A small-molecule ligand and the protein it binds are described below.
Small molecule (SMILES): Nc1nc2c(ncn2[C@@H]2O[C@H](CO[P](=O)(O)C[P](=O)(O)OP(=O)(O)O)[C@@H](O)[C@H]2O)c(=O)[nH]1

Binding-site contacts:
Ligand atom O4' contacts residue ARG436 of chain 1.A at 3.3 Å (salt-bridge).
Ligand atom O2A contacts residue MN1 of chain 1.G at 2.3 Å.
Ligand atom O2A contacts residue ASP963 of chain 1.A at 3.0 Å (salt-bridge).
Ligand atom O3' contacts residue GLY576 of chain 1.A at 2.8 Å (h-bond).
Ligand atom C6 contacts residue G2P1 of chain 1.I at 3.3 Å.
Ligand atom O3G contacts residue ARG678 of chain 1.A at 3.5 Å (salt-bridge).
Ligand atom PA contacts residue MN1 of chain 1.G at 3.5 Å.
Ligand atom O6 contacts residue G2P1 of chain 1.I at 3.2 Å (h-bond).
Ligand atom O2A contacts residue ASP571 of chain 1.A at 3.3 Å (salt-bridge).
Ligand atom O4' contacts residue G2P1 of chain 1.I at 3.4 Å (h-bond).
Ligand atom O1G contacts residue GLY572 of chain 1.A at 3.2 Å (h-bond).
Ligand atom PA contacts residue G2P1 of chain 1.I at 3.2 Å.
Ligand atom O1B contacts residue ASN575 of chain 1.A at 3.1 Å (h-bond).
Ligand atom O2G contacts residue ARG678 of chain 1.A at 3.0 Å (salt-bridge).
Ligand atom O6 contacts residue ASN683 of chain 1.A at 3.2 Å (h-bond).
Ligand atom O3G contacts residue THR574 of chain 1.A at 2.8 Å (h-bond).
Ligand atom N2 contacts residue TYR690 of chain 1.A at 3.1 Å.
Ligand atom N3 contacts residue TYR690 of chain 1.A at 3.5 Å.
Ligand atom C5' contacts residue ASP963 of chain 1.A at 3.3 Å.
Ligand atom PB contacts residue MN1 of chain 1.G at 3.2 Å.
Ligand atom O3B contacts residue THR574 of chain 1.A at 3.2 Å (h-bond).
Ligand atom C5' contacts residue G2P1 of chain 1.I at 3.4 Å.
Ligand atom O2B contacts residue TYR624 of chain 1.A at 2.6 Å (h-bond).
Ligand atom O1G contacts residue MN1 of chain 1.G at 2.2 Å.
Ligand atom PG contacts residue MN1 of chain 1.G at 3.5 Å.
Ligand atom O1A contacts residue G2P1 of chain 1.I at 2.7 Å (h-bond).
Ligand atom C4 contacts residue G2P1 of chain 1.I at 3.4 Å.
Ligand atom C3A contacts residue LYS682 of chain 1.A at 2.9 Å.
Ligand atom O1B contacts residue MN1 of chain 1.G at 2.1 Å.
Ligand atom O2' contacts residue GLY576 of chain 1.A at 3.4 Å.
Ligand atom PA contacts residue MN1 of chain 1.F at 3.5 Å.
Ligand atom C5 contacts residue G2P1 of chain 1.I at 3.3 Å.
Ligand atom O1B contacts residue ASP963 of chain 1.A at 3.2 Å (salt-bridge).
Ligand atom O1G contacts residue ASP571 of chain 1.A at 2.9 Å (salt-bridge).
Ligand atom N3 contacts residue G2P1 of chain 1.I at 3.5 Å (h-bond).
Ligand atom O2A contacts residue G2P1 of chain 1.I at 3.0 Å (h-bond).
Ligand atom O5' contacts residue G2P1 of chain 1.I at 3.4 Å.
Ligand atom O2' contacts residue TYR690 of chain 1.A at 2.8 Å (h-bond).
Ligand atom O2A contacts residue MN1 of chain 1.F at 2.3 Å.
Ligand atom O1B contacts residue GLY572 of chain 1.A at 3.0 Å (h-bond).

Sequence of chain 1.A:
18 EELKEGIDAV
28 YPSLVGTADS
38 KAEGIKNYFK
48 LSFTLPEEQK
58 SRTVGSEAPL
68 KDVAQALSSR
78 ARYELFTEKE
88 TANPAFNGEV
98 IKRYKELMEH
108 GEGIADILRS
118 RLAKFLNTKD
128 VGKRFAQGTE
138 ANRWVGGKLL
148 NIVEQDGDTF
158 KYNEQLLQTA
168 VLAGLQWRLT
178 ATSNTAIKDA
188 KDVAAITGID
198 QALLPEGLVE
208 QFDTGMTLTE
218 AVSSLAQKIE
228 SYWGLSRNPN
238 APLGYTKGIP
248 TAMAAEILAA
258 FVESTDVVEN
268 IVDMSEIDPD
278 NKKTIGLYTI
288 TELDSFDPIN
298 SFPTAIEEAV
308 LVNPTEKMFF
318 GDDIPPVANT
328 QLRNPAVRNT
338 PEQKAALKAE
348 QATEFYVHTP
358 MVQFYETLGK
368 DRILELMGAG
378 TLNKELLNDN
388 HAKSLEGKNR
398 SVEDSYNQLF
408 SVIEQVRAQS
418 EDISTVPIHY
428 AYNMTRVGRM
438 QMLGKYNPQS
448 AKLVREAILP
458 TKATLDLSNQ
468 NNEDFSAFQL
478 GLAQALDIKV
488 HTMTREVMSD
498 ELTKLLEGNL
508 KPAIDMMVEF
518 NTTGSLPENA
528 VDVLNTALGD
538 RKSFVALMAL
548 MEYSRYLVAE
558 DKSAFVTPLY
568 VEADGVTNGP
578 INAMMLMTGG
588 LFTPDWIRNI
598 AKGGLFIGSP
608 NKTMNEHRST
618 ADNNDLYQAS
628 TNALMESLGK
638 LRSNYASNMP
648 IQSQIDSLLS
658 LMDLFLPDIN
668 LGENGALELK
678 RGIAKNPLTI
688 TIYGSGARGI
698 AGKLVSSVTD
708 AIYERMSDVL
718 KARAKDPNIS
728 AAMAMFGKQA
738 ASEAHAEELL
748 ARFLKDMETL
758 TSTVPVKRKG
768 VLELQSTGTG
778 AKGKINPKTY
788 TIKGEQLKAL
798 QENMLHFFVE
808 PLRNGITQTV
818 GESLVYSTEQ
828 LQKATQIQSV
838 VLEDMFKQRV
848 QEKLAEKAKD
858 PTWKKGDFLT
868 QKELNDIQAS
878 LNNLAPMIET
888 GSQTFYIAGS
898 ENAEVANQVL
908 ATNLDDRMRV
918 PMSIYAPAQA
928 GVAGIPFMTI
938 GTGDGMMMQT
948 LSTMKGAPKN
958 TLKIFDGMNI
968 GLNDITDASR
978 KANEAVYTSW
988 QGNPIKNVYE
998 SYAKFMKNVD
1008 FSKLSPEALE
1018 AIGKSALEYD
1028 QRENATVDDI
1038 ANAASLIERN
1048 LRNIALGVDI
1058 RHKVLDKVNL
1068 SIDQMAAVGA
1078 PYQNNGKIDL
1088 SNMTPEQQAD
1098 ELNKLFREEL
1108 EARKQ